The small molecule below binds the protein below.
Small molecule (SMILES): CC(=O)N[C@@H]1[C@@H](O)[C@H](O)[C@@H](CO)O[C@H]1O

Binding-site contacts:
Ligand atom C5 contacts residue ASN446 of chain 1.I at 3.6 Å.
Ligand atom O5 contacts residue ASN446 of chain 1.I at 2.3 Å (h-bond).
Ligand atom C4 contacts residue ASN446 of chain 1.I at 4.2 Å.
Ligand atom O7 contacts residue ASN446 of chain 1.I at 4.0 Å.
Ligand atom C2 contacts residue SER300 of chain 1.I at 4.0 Å.
Ligand atom C8 contacts residue SER300 of chain 1.I at 3.1 Å.
Ligand atom O7 contacts residue SER300 of chain 1.I at 3.7 Å.
Ligand atom C1 contacts residue SER300 of chain 1.I at 3.9 Å.
Ligand atom C1 contacts residue ASN446 of chain 1.I at 1.4 Å.
Ligand atom N2 contacts residue SER300 of chain 1.I at 3.2 Å (h-bond).
Ligand atom C7 contacts residue SER300 of chain 1.I at 3.1 Å.
Ligand atom C2 contacts residue ASN446 of chain 1.I at 2.4 Å.
Ligand atom C7 contacts residue ASN446 of chain 1.I at 3.6 Å.
Ligand atom C3 contacts residue ASN446 of chain 1.I at 3.8 Å.
Ligand atom N2 contacts residue ASN446 of chain 1.I at 2.9 Å (h-bond).
Ligand atom C8 contacts residue LEU274 of chain 1.I at 3.9 Å (hydrophobic).

Sequence of chain 1.I:
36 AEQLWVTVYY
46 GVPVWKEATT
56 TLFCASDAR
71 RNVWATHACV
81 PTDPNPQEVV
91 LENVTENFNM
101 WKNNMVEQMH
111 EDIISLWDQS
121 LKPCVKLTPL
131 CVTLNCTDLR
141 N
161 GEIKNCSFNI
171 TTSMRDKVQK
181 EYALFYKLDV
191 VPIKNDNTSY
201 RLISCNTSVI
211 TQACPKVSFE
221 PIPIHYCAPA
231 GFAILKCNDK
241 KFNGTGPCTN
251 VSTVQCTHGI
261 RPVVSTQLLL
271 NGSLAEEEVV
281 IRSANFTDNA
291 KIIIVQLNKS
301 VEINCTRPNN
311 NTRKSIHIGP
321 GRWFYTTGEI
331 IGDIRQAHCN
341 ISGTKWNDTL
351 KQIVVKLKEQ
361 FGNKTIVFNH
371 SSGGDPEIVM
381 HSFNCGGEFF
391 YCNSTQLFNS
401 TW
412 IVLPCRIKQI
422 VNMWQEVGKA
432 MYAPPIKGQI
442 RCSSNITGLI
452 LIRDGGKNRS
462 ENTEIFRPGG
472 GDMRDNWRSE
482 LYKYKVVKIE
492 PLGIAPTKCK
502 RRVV